A small-molecule ligand and the protein it binds are described below.
Small molecule (SMILES): NC1=N[C@@]2([C@H]3C[C@@H]3NC(=O)c3ccc(F)cn3)COC[C@H]2CS1

Sequence of chain 1.B:
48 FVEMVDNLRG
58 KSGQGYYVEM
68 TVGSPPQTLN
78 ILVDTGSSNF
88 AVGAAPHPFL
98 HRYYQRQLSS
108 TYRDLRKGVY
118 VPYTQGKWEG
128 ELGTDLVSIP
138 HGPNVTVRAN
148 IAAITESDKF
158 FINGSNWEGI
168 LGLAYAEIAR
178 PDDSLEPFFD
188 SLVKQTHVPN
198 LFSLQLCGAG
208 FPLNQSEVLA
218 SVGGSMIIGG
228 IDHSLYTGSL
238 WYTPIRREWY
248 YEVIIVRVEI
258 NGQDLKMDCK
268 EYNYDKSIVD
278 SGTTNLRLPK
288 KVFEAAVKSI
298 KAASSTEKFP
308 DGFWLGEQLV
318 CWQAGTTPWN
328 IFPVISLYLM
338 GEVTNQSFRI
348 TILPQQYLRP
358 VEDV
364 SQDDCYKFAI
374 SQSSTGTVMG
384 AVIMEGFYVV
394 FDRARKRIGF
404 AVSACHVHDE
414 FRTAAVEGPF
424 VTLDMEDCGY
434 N

Binding-site contacts:
Ligand atom C12 contacts residue ASP81 of chain 1.B at 3.7 Å.
Ligand atom F22 contacts residue GLY62 of chain 1.B at 3.4 Å.
Ligand atom C3 contacts residue GLY62 of chain 1.B at 3.7 Å.
Ligand atom C1 contacts residue SER59 of chain 1.B at 3.6 Å.
Ligand atom F22 contacts residue SER59 of chain 1.B at 2.6 Å.
Ligand atom F22 contacts residue THR281 of chain 1.B at 3.5 Å.
Ligand atom N19 contacts residue GLY279 of chain 1.B at 2.9 Å (h-bond).
Ligand atom C10 contacts residue ILE167 of chain 1.B at 3.5 Å (hydrophobic).
Ligand atom C6 contacts residue GLY279 of chain 1.B at 3.5 Å.
Ligand atom N17 contacts residue ASP81 of chain 1.B at 2.7 Å (salt-bridge).
Ligand atom C4 contacts residue GLN61 of chain 1.B at 3.9 Å.
Ligand atom N16 contacts residue GLY279 of chain 1.B at 3.0 Å (h-bond).
Ligand atom C3 contacts residue SER278 of chain 1.B at 3.4 Å.
Ligand atom N18 contacts residue ASP81 of chain 1.B at 2.9 Å (salt-bridge).
Ligand atom O20 contacts residue ILE159 of chain 1.B at 3.5 Å.
Ligand atom O20 contacts residue TRP164 of chain 1.B at 3.8 Å.
Ligand atom C1 contacts residue THR281 of chain 1.B at 3.2 Å.
Ligand atom S23 contacts residue GLY279 of chain 1.B at 3.8 Å.
Ligand atom C1 contacts residue GLY62 of chain 1.B at 3.4 Å.
Ligand atom C13 contacts residue TYR120 of chain 1.B at 3.8 Å (hydrophobic).
Ligand atom C10 contacts residue ASP81 of chain 1.B at 3.6 Å.
Ligand atom C4 contacts residue GLY62 of chain 1.B at 3.4 Å.
Ligand atom C3 contacts residue THR280 of chain 1.B at 3.7 Å.
Ligand atom N19 contacts residue LEU79 of chain 1.B at 3.8 Å.
Ligand atom N18 contacts residue ASP277 of chain 1.B at 2.9 Å (salt-bridge).
Ligand atom C15 contacts residue ASP81 of chain 1.B at 3.6 Å.
Ligand atom C2 contacts residue GLN61 of chain 1.B at 3.9 Å.
Ligand atom C7 contacts residue GLY279 of chain 1.B at 3.7 Å.
Ligand atom C4 contacts residue SER59 of chain 1.B at 3.5 Å.
Ligand atom C9 contacts residue TYR120 of chain 1.B at 3.6 Å (hydrophobic).
Ligand atom N18 contacts residue GLY279 of chain 1.B at 3.5 Å (h-bond).
Ligand atom C1 contacts residue GLN61 of chain 1.B at 3.4 Å.
Ligand atom C4 contacts residue THR281 of chain 1.B at 3.6 Å.
Ligand atom C14 contacts residue GLY279 of chain 1.B at 3.7 Å.
Ligand atom C6 contacts residue ASP81 of chain 1.B at 3.5 Å.
Ligand atom C2 contacts residue ILE159 of chain 1.B at 3.9 Å (hydrophobic).
Ligand atom C5 contacts residue GLY279 of chain 1.B at 3.6 Å.
Ligand atom C1 contacts residue GLY60 of chain 1.B at 3.6 Å.
Ligand atom C3 contacts residue GLY279 of chain 1.B at 3.4 Å.
Ligand atom N18 contacts residue GLY83 of chain 1.B at 3.8 Å.